A protein and the small-molecule ligand that binds it are described below.
Small molecule (SMILES): Nc1ccn([C@H]2C[C@H](O)[C@@H](COP(=O)(O)O)O2)c(=O)n1

Binding-site contacts:
Ligand atom O3' contacts residue DA4 of chain 30.D at 4.2 Å.
Ligand atom P contacts residue DA4 of chain 30.D at 3.2 Å.
Ligand atom C5' contacts residue DA4 of chain 30.D at 4.0 Å.
Ligand atom O5' contacts residue DA4 of chain 30.D at 4.0 Å.
Ligand atom C4' contacts residue DA4 of chain 30.D at 4.3 Å.
Ligand atom C2' contacts residue DA4 of chain 30.D at 3.5 Å.
Ligand atom OP2 contacts residue DA4 of chain 30.D at 3.6 Å.
Ligand atom OP1 contacts residue DA4 of chain 30.D at 2.2 Å.
Ligand atom C3' contacts residue DA4 of chain 30.D at 3.3 Å.